Binding-site contacts:
Ligand atom C3 contacts residue GLN88 of chain 1.A at 4.0 Å.
Ligand atom C5 contacts residue TYR379 of chain 1.A at 3.5 Å (hydrophobic).
Ligand atom O6 contacts residue GLU507 of chain 1.A at 2.6 Å (salt-bridge).
Ligand atom C5 contacts residue HBK1 of chain 1.C at 3.6 Å.
Ligand atom C6 contacts residue PHE516 of chain 1.A at 3.5 Å (hydrophobic).
Ligand atom O2 contacts residue ASN235 of chain 1.A at 3.3 Å (h-bond).
Ligand atom C5 contacts residue TRP500 of chain 1.A at 3.1 Å (hydrophobic).
Ligand atom C6 contacts residue GLU507 of chain 1.A at 2.9 Å.
Ligand atom O4 contacts residue TRP500 of chain 1.A at 2.3 Å (h-bond).
Ligand atom O5 contacts residue TYR379 of chain 1.A at 3.9 Å.
Ligand atom C4 contacts residue GLU507 of chain 1.A at 3.3 Å.
Ligand atom O2 contacts residue TRP191 of chain 1.A at 3.8 Å.
Ligand atom C3 contacts residue GLU452 of chain 1.A at 3.6 Å.
Ligand atom C1 contacts residue TYR379 of chain 1.A at 3.7 Å (hydrophobic).
Ligand atom C3 contacts residue TRP500 of chain 1.A at 3.5 Å (hydrophobic).
Ligand atom O5 contacts residue HBK1 of chain 1.C at 2.3 Å (h-bond).
Ligand atom O3 contacts residue TRP508 of chain 1.A at 3.1 Å (h-bond).
Ligand atom O2 contacts residue HIS190 of chain 1.A at 3.8 Å.
Ligand atom C3 contacts residue TRP508 of chain 1.A at 3.9 Å (hydrophobic).
Ligand atom O4 contacts residue GLU507 of chain 1.A at 2.6 Å (salt-bridge).
Ligand atom C4 contacts residue TRP500 of chain 1.A at 3.2 Å (hydrophobic).
Ligand atom C3 contacts residue TYR379 of chain 1.A at 4.1 Å (hydrophobic).
Ligand atom O2 contacts residue GLU452 of chain 1.A at 3.0 Å (salt-bridge).
Ligand atom C2 contacts residue TRP191 of chain 1.A at 3.8 Å (hydrophobic).
Ligand atom C3 contacts residue HBK1 of chain 1.C at 3.8 Å.
Ligand atom C1 contacts residue HBK1 of chain 1.C at 1.4 Å.
Ligand atom O3 contacts residue HIS190 of chain 1.A at 3.1 Å.
Ligand atom C4 contacts residue TRP508 of chain 1.A at 3.7 Å (hydrophobic).
Ligand atom C6 contacts residue TRP500 of chain 1.A at 3.3 Å (hydrophobic).
Ligand atom C2 contacts residue GLU452 of chain 1.A at 3.6 Å.
Ligand atom O3 contacts residue GLN88 of chain 1.A at 2.8 Å (h-bond).
Ligand atom O3 contacts residue TRP500 of chain 1.A at 3.5 Å.
Ligand atom C4 contacts residue HBK1 of chain 1.C at 4.1 Å.
Ligand atom O2 contacts residue HBK1 of chain 1.C at 2.9 Å (h-bond).
Ligand atom C5 contacts residue GLU507 of chain 1.A at 3.7 Å.
Ligand atom O6 contacts residue PHE516 of chain 1.A at 3.7 Å.
Ligand atom C2 contacts residue HBK1 of chain 1.C at 2.4 Å.
Ligand atom C4 contacts residue GLN88 of chain 1.A at 3.6 Å.
Ligand atom O4 contacts residue GLN88 of chain 1.A at 2.9 Å (h-bond).
Ligand atom C1 contacts residue GLU452 of chain 1.A at 3.6 Å.

The small molecule below binds the protein below.
Small molecule (SMILES): OC[C@H]1O[C@@H](O)[C@H](O)[C@@H](O)[C@@H]1O

Sequence of chain 1.A:
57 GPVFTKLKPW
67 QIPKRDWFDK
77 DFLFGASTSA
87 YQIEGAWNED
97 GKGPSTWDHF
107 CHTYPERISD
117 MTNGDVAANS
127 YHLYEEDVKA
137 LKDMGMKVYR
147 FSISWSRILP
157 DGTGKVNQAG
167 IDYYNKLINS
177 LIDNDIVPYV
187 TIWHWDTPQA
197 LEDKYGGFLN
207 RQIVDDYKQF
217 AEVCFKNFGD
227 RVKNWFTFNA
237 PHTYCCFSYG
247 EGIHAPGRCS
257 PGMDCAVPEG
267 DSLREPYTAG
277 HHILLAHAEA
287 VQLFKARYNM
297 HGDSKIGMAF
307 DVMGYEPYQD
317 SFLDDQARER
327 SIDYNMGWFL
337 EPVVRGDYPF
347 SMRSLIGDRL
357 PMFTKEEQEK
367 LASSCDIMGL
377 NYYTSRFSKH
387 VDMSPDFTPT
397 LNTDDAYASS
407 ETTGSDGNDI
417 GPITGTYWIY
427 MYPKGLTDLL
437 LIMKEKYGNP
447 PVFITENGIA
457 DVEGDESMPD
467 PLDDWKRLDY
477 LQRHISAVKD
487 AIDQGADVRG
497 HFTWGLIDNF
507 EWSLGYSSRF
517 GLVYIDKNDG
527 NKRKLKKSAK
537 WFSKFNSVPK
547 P